Sequence of chain 1.A:
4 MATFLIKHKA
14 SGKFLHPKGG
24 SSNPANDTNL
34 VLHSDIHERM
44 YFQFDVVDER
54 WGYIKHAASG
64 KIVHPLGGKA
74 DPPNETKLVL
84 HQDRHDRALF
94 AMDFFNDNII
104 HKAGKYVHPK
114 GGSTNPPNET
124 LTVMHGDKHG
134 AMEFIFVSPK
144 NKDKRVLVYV

The small molecule below binds the protein below.
Small molecule (SMILES): CC(=O)N[C@@H]1[C@@H](O)[C@@H](O)[C@@H](CO)O[C@@H]1O

Binding-site contacts:
Ligand atom C5 contacts residue HIS67 of chain 1.A at 4.2 Å.
Ligand atom C4 contacts residue HIS88 of chain 1.A at 3.9 Å.
Ligand atom O5 contacts residue GLY71 of chain 1.A at 3.3 Å (h-bond).
Ligand atom O7 contacts residue ARG90 of chain 1.A at 3.7 Å.
Ligand atom C1 contacts residue GLY70 of chain 1.A at 3.6 Å.
Ligand atom C5 contacts residue GLY71 of chain 1.A at 4.1 Å.
Ligand atom C2 contacts residue ARG90 of chain 1.A at 4.2 Å.
Ligand atom C2 contacts residue GLY70 of chain 1.A at 4.2 Å.
Ligand atom O4 contacts residue HIS67 of chain 1.A at 2.8 Å (h-bond).
Ligand atom O6 contacts residue ASP30 of chain 1.A at 2.7 Å (salt-bridge).
Ligand atom O6 contacts residue PRO68 of chain 1.A at 3.7 Å.
Ligand atom C3 contacts residue HIS88 of chain 1.A at 4.0 Å.
Ligand atom C6 contacts residue HIS84 of chain 1.A at 4.0 Å.
Ligand atom O3 contacts residue ARG90 of chain 1.A at 4.3 Å.
Ligand atom C6 contacts residue GLY70 of chain 1.A at 3.6 Å.
Ligand atom O4 contacts residue GLY71 of chain 1.A at 3.4 Å.
Ligand atom O6 contacts residue GLY70 of chain 1.A at 2.9 Å (h-bond).
Ligand atom O3 contacts residue ASP86 of chain 1.A at 2.7 Å (salt-bridge).
Ligand atom C3 contacts residue ASP86 of chain 1.A at 3.4 Å.
Ligand atom O1 contacts residue HIS84 of chain 1.A at 4.3 Å.
Ligand atom C6 contacts residue GLY71 of chain 1.A at 3.9 Å.
Ligand atom C6 contacts residue PRO68 of chain 1.A at 3.6 Å (hydrophobic).
Ligand atom C6 contacts residue ASP30 of chain 1.A at 3.5 Å.
Ligand atom O4 contacts residue HIS88 of chain 1.A at 2.9 Å (h-bond).
Ligand atom C5 contacts residue GLY70 of chain 1.A at 4.2 Å.
Ligand atom O6 contacts residue GLY71 of chain 1.A at 4.2 Å.
Ligand atom C5 contacts residue ASP30 of chain 1.A at 4.0 Å.
Ligand atom O7 contacts residue GLY70 of chain 1.A at 4.0 Å.
Ligand atom C5 contacts residue HIS84 of chain 1.A at 3.6 Å.
Ligand atom O3 contacts residue HIS88 of chain 1.A at 3.0 Å (h-bond).
Ligand atom O6 contacts residue LEU69 of chain 1.A at 3.4 Å.
Ligand atom C4 contacts residue HIS84 of chain 1.A at 3.8 Å.
Ligand atom C6 contacts residue LEU69 of chain 1.A at 4.3 Å (hydrophobic).
Ligand atom O5 contacts residue GLY70 of chain 1.A at 3.0 Å.
Ligand atom C3 contacts residue HIS84 of chain 1.A at 4.0 Å.
Ligand atom C4 contacts residue HIS67 of chain 1.A at 3.4 Å.
Ligand atom O6 contacts residue VAL82 of chain 1.A at 3.6 Å.
Ligand atom C6 contacts residue HIS67 of chain 1.A at 3.7 Å.
Ligand atom C6 contacts residue VAL82 of chain 1.A at 4.3 Å (hydrophobic).
Ligand atom C1 contacts residue GLY71 of chain 1.A at 4.3 Å.